A small-molecule ligand and the protein it binds are described below.
Small molecule (SMILES): CC(=O)N[C@H]1[C@H](O[C@H]2[C@H](O)[C@@H](NC(C)=O)CO[C@@H]2CO)O[C@H](CO)[C@@H](O[C@@H]2O[C@H](CO[C@H]3O[C@H](CO)[C@@H](O)[C@H](O)[C@@H]3O)[C@@H](O)[C@H](O[C@H]3O[C@H](CO)[C@@H](O)[C@H](O)[C@@H]3O)[C@@H]2O)[C@@H]1O

Sequence of chain 1.A:
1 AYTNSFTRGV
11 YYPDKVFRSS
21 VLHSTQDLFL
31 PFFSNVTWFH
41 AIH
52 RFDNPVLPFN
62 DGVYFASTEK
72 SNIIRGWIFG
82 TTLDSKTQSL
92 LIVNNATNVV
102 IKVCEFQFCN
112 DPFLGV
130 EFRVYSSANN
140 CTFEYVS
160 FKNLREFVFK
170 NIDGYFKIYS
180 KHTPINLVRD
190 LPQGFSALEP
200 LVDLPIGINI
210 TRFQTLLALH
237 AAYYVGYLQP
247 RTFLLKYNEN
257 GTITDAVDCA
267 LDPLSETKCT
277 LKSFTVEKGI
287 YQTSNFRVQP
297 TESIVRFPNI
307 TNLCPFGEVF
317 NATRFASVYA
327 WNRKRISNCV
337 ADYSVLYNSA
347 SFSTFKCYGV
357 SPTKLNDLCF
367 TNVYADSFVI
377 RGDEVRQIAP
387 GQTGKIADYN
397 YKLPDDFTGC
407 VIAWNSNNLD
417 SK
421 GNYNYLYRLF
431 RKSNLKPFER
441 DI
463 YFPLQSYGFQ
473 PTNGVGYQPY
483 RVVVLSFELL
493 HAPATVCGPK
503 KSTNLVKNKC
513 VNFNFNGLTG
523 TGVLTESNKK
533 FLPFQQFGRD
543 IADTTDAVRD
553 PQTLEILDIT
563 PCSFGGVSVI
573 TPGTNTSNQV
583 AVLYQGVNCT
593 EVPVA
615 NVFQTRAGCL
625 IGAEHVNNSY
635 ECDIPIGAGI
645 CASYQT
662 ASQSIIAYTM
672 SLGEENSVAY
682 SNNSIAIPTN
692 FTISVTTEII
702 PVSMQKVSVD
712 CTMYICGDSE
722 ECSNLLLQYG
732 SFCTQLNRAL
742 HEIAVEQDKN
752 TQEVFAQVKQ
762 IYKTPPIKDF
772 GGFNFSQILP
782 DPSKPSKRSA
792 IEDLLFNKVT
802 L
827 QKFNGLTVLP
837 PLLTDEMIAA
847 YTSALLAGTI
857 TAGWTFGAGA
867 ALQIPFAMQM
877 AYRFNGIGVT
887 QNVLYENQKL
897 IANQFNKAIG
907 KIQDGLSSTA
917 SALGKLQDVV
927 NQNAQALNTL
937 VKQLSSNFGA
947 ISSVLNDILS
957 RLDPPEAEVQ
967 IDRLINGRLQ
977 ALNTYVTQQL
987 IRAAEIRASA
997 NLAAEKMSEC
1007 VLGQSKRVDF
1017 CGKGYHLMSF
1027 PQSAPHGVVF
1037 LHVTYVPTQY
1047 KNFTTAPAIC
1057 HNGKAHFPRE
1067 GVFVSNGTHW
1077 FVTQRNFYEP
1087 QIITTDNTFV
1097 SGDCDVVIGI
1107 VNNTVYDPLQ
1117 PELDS

Sequence of chain 1.B:
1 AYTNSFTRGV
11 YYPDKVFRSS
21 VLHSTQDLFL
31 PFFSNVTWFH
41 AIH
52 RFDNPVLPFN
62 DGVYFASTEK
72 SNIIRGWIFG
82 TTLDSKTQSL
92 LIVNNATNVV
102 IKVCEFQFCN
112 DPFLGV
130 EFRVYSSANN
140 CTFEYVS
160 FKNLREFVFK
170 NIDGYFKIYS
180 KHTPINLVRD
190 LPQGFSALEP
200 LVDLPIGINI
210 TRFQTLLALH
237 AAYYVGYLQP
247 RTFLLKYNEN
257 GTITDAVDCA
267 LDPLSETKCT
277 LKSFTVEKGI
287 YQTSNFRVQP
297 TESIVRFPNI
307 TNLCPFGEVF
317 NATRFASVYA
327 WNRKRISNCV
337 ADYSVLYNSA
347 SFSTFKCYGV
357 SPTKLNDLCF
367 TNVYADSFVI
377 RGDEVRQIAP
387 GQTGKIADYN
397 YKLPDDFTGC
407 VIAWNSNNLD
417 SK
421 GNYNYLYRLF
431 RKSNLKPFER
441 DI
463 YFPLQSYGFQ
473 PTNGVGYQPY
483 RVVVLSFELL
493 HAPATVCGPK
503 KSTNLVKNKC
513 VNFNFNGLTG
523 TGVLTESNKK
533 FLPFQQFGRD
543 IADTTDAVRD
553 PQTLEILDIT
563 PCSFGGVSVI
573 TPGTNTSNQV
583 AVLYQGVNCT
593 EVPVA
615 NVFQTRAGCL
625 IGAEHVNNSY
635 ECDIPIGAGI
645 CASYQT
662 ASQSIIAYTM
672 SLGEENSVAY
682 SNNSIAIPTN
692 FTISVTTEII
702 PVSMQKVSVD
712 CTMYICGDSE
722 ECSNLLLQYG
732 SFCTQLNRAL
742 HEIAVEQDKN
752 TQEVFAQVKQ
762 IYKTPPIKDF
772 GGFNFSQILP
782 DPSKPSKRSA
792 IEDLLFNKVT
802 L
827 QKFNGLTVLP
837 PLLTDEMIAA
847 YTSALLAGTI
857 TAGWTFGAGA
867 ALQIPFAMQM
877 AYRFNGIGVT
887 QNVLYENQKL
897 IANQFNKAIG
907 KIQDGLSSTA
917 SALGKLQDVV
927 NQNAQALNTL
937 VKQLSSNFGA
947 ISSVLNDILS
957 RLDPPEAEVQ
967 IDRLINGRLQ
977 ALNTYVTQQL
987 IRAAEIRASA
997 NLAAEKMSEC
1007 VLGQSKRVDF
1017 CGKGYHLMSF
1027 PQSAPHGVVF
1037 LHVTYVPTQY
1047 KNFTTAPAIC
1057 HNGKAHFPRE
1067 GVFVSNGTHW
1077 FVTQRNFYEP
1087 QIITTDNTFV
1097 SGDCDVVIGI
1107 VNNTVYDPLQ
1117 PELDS

Binding-site contacts:
Ligand atom C7 contacts residue ASN254 of chain 1.B at 4.1 Å.
Ligand atom C5 contacts residue ASN256 of chain 1.B at 3.7 Å.
Ligand atom O6 contacts residue ASN256 of chain 1.B at 4.2 Å.
Ligand atom O7 contacts residue THR258 of chain 1.B at 4.3 Å.
Ligand atom C2 contacts residue ASN256 of chain 1.B at 2.4 Å.
Ligand atom C1 contacts residue ASN256 of chain 1.B at 1.4 Å.
Ligand atom N2 contacts residue ASN256 of chain 1.B at 2.9 Å (h-bond).
Ligand atom C3 contacts residue ASN256 of chain 1.B at 3.8 Å.
Ligand atom O6 contacts residue LYS532 of chain 1.A at 3.8 Å.
Ligand atom C1 contacts residue ASN254 of chain 1.B at 4.4 Å.
Ligand atom C7 contacts residue ASN256 of chain 1.B at 3.1 Å.
Ligand atom C8 contacts residue ASN254 of chain 1.B at 4.0 Å.
Ligand atom O5 contacts residue ASN256 of chain 1.B at 2.4 Å (h-bond).
Ligand atom C8 contacts residue ASN256 of chain 1.B at 4.3 Å.
Ligand atom N2 contacts residue ASN254 of chain 1.B at 4.1 Å.
Ligand atom O5 contacts residue LYS532 of chain 1.A at 4.4 Å.
Ligand atom C6 contacts residue LYS532 of chain 1.A at 3.8 Å.
Ligand atom C4 contacts residue ASN256 of chain 1.B at 4.2 Å.
Ligand atom C1 contacts residue GLU255 of chain 1.B at 4.4 Å.
Ligand atom O7 contacts residue ASN256 of chain 1.B at 2.9 Å (h-bond).